Sequence of chain 1.B:
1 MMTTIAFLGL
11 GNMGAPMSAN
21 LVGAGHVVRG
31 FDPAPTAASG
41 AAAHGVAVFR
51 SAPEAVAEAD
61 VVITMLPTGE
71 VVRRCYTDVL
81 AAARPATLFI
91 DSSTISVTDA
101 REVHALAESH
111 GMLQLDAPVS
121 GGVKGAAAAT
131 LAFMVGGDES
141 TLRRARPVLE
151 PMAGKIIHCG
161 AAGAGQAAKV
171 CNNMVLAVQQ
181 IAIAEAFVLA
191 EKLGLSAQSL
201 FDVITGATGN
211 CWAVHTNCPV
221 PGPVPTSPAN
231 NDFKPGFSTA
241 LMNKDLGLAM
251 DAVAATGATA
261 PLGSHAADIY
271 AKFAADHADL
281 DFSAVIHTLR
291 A

A protein and the small-molecule ligand that binds it are described below.
Small molecule (SMILES): C[C@@H](CCC(=O)O)C(=O)O

Binding-site contacts:
Ligand atom C3 contacts residue ALA153 of chain 1.B at 3.7 Å (hydrophobic).
Ligand atom C5 contacts residue GLY154 of chain 1.B at 3.0 Å.
Ligand atom O8 contacts residue GLU150 of chain 1.B at 4.3 Å.
Ligand atom C5 contacts residue ALA153 of chain 1.B at 2.9 Å (hydrophobic).
Ligand atom O9 contacts residue ALA129 of chain 1.B at 3.6 Å (h-bond).
Ligand atom C1 contacts residue ALA129 of chain 1.B at 4.3 Å (hydrophobic).
Ligand atom C5 contacts residue LYS155 of chain 1.B at 3.4 Å.
Ligand atom C1 contacts residue ALA153 of chain 1.B at 2.4 Å (hydrophobic).
Ligand atom O12 contacts residue ILE156 of chain 1.B at 3.8 Å.
Ligand atom C2 contacts residue GLU150 of chain 1.B at 2.6 Å.
Ligand atom O9 contacts residue ALA153 of chain 1.B at 2.5 Å (h-bond).
Ligand atom C1 contacts residue GLU150 of chain 1.B at 3.1 Å.
Ligand atom C4 contacts residue ILE156 of chain 1.B at 4.2 Å (hydrophobic).
Ligand atom O9 contacts residue GLU150 of chain 1.B at 2.7 Å (salt-bridge).
Ligand atom O10 contacts residue GLY154 of chain 1.B at 4.0 Å.
Ligand atom O8 contacts residue ALA153 of chain 1.B at 2.9 Å (h-bond).
Ligand atom C4 contacts residue GLU150 of chain 1.B at 4.1 Å.
Ligand atom O8 contacts residue GLY154 of chain 1.B at 4.4 Å.
Ligand atom C4 contacts residue ALA153 of chain 1.B at 3.7 Å (hydrophobic).
Ligand atom C4 contacts residue GLY154 of chain 1.B at 4.4 Å.
Ligand atom C7 contacts residue GLY154 of chain 1.B at 4.3 Å.
Ligand atom O12 contacts residue ARG146 of chain 1.B at 4.3 Å.
Ligand atom O9 contacts residue PRO151 of chain 1.B at 4.2 Å.
Ligand atom C2 contacts residue ALA153 of chain 1.B at 2.9 Å (hydrophobic).
Ligand atom C2 contacts residue PRO151 of chain 1.B at 4.5 Å (hydrophobic).
Ligand atom C3 contacts residue GLU150 of chain 1.B at 3.9 Å.
Ligand atom C7 contacts residue ILE156 of chain 1.B at 4.5 Å (hydrophobic).